Sequence of chain 13.A:
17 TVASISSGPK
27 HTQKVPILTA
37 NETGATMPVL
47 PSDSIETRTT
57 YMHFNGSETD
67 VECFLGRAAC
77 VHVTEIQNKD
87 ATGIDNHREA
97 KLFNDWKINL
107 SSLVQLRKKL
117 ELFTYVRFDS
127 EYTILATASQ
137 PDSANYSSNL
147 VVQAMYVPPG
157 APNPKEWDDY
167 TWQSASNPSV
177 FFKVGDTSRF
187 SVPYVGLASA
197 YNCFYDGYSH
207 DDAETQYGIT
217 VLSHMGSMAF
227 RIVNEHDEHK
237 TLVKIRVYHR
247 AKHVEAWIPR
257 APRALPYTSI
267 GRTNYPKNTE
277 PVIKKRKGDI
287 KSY

Binding-site contacts:
Ligand atom C5B contacts residue MET224 of chain 13.A at 3.9 Å (hydrophobic).
Ligand atom C4 contacts residue LEU106 of chain 13.A at 3.9 Å (hydrophobic).
Ligand atom C5A contacts residue ALA150 of chain 13.A at 3.6 Å (hydrophobic).
Ligand atom C5A contacts residue PHE186 of chain 13.A at 3.5 Å (hydrophobic).
Ligand atom N3A contacts residue PRO174 of chain 13.A at 3.7 Å.
Ligand atom O1 contacts residue LEU106 of chain 13.A at 3.8 Å.
Ligand atom C2A contacts residue PHE186 of chain 13.A at 3.3 Å (hydrophobic).
Ligand atom C4C contacts residue VAL188 of chain 13.A at 3.7 Å (hydrophobic).
Ligand atom C3B contacts residue TYR152 of chain 13.A at 3.7 Å (hydrophobic).
Ligand atom C2B contacts residue VAL188 of chain 13.A at 3.5 Å (hydrophobic).
Ligand atom C5C contacts residue VAL191 of chain 13.A at 3.8 Å (hydrophobic).
Ligand atom C1C contacts residue LEU106 of chain 13.A at 3.8 Å (hydrophobic).
Ligand atom C2C contacts residue TYR197 of chain 13.A at 3.7 Å (hydrophobic).
Ligand atom C1B contacts residue VAL188 of chain 13.A at 3.8 Å (hydrophobic).
Ligand atom O1B contacts residue TYR128 of chain 13.A at 3.4 Å (h-bond).
Ligand atom C3C contacts residue TYR128 of chain 13.A at 3.4 Å (hydrophobic).
Ligand atom C3B contacts residue VAL188 of chain 13.A at 3.8 Å (hydrophobic).
Ligand atom O1 contacts residue MET221 of chain 13.A at 3.8 Å.
Ligand atom C6B contacts residue TYR128 of chain 13.A at 3.3 Å (hydrophobic).
Ligand atom C1B contacts residue ILE104 of chain 13.A at 4.0 Å (hydrophobic).
Ligand atom N3A contacts residue TYR152 of chain 13.A at 3.5 Å.
Ligand atom C1B contacts residue TYR128 of chain 13.A at 3.6 Å (hydrophobic).
Ligand atom C6B contacts residue ILE104 of chain 13.A at 3.6 Å (hydrophobic).
Ligand atom C5 contacts residue LEU106 of chain 13.A at 3.8 Å (hydrophobic).
Ligand atom N3A contacts residue PHE186 of chain 13.A at 4.0 Å.
Ligand atom C4B contacts residue PHE186 of chain 13.A at 3.6 Å (hydrophobic).
Ligand atom C4C contacts residue VAL191 of chain 13.A at 3.0 Å (hydrophobic).
Ligand atom C2A contacts residue TYR152 of chain 13.A at 3.6 Å (hydrophobic).
Ligand atom C2C contacts residue MET221 of chain 13.A at 3.8 Å (hydrophobic).
Ligand atom C5B contacts residue PHE186 of chain 13.A at 3.9 Å (hydrophobic).
Ligand atom N3A contacts residue ALA24 of chain 13.C at 3.8 Å.
Ligand atom N2 contacts residue LEU106 of chain 13.A at 3.8 Å.
Ligand atom C4A contacts residue PRO174 of chain 13.A at 3.1 Å (hydrophobic).
Ligand atom C4B contacts residue TYR152 of chain 13.A at 3.8 Å (hydrophobic).
Ligand atom C1C contacts residue TYR128 of chain 13.A at 3.7 Å (hydrophobic).
Ligand atom C5B contacts residue TYR128 of chain 13.A at 4.0 Å (hydrophobic).
Ligand atom C4 contacts residue TYR197 of chain 13.A at 3.8 Å (hydrophobic).
Ligand atom O1B contacts residue ILE104 of chain 13.A at 3.9 Å.
Ligand atom O1A contacts residue PHE186 of chain 13.A at 3.0 Å.
Ligand atom C5A contacts residue VAL176 of chain 13.A at 3.6 Å (hydrophobic).

Sequence of chain 13.C:
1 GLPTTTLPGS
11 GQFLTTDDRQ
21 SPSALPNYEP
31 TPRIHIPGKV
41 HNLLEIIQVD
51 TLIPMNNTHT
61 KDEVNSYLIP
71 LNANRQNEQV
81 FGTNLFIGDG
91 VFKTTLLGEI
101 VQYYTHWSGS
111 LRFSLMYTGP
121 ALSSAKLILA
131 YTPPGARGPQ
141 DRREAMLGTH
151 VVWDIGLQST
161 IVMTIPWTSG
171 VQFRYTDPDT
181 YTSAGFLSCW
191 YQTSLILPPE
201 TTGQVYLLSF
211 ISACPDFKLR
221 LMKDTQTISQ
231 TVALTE

The protein below binds the small molecule below.
Small molecule (SMILES): Cc1cc(CCCCCOc2ccc(C3=NCCO3)cc2)on1